Sequence of chain 1.B:
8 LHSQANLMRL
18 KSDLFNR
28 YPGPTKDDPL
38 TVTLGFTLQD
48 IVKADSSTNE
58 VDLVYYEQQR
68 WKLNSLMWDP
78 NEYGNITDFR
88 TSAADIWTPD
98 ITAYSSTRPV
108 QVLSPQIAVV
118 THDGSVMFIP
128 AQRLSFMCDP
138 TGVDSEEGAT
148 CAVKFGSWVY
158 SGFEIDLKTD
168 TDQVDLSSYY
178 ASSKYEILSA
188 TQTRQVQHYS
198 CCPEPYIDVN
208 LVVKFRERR

A protein and the small-molecule ligand that binds it are described below.
Small molecule (SMILES): CN1[C@@H](C[C@@H](O)c2ccccc2)CCC[C@H]1CC(=O)c1ccccc1

Binding-site contacts:
Ligand atom C13 contacts residue TRP155 of chain 1.B at 3.7 Å (hydrophobic).
Ligand atom C22 contacts residue TYR203 of chain 1.B at 3.5 Å (hydrophobic).
Ligand atom O1 contacts residue ILE126 of chain 1.A at 3.6 Å.
Ligand atom C5 contacts residue MET124 of chain 1.A at 3.6 Å (hydrophobic).
Ligand atom C20 contacts residue GLY153 of chain 1.B at 3.4 Å.
Ligand atom C18 contacts residue TRP155 of chain 1.B at 3.7 Å (hydrophobic).
Ligand atom C10 contacts residue ASP205 of chain 1.B at 3.7 Å.
Ligand atom C14 contacts residue TRP155 of chain 1.B at 3.5 Å (hydrophobic).
Ligand atom C7 contacts residue CYS199 of chain 1.B at 3.6 Å (hydrophobic).
Ligand atom C15 contacts residue ILE126 of chain 1.A at 3.9 Å (hydrophobic).
Ligand atom C6 contacts residue MET124 of chain 1.A at 3.4 Å (hydrophobic).
Ligand atom C4 contacts residue CYS199 of chain 1.B at 3.5 Å (hydrophobic).
Ligand atom C21 contacts residue GLY153 of chain 1.B at 3.3 Å.
Ligand atom O1 contacts residue VAL156 of chain 1.B at 3.9 Å.
Ligand atom C4 contacts residue TYR203 of chain 1.B at 3.4 Å (hydrophobic).
Ligand atom C7 contacts residue ARG87 of chain 1.A at 3.9 Å.
Ligand atom C15 contacts residue TYR63 of chain 1.A at 3.6 Å (hydrophobic).
Ligand atom C5 contacts residue VAL116 of chain 1.A at 3.4 Å (hydrophobic).
Ligand atom C13 contacts residue TYR63 of chain 1.A at 3.5 Å (hydrophobic).
Ligand atom C7 contacts residue TYR203 of chain 1.B at 3.9 Å (hydrophobic).
Ligand atom N1 contacts residue TRP155 of chain 1.B at 3.4 Å (h-bond).
Ligand atom C22 contacts residue TRP155 of chain 1.B at 3.8 Å (hydrophobic).
Ligand atom C12 contacts residue TRP155 of chain 1.B at 3.6 Å (hydrophobic).
Ligand atom C12 contacts residue ILE126 of chain 1.A at 3.8 Å (hydrophobic).
Ligand atom C10 contacts residue TYR196 of chain 1.B at 3.5 Å (hydrophobic).
Ligand atom O2 contacts residue SER154 of chain 1.B at 2.7 Å (h-bond).
Ligand atom C19 contacts residue TYR196 of chain 1.B at 3.3 Å (hydrophobic).
Ligand atom C9 contacts residue CYS198 of chain 1.B at 3.8 Å (hydrophobic).
Ligand atom O2 contacts residue TYR203 of chain 1.B at 3.5 Å.
Ligand atom C21 contacts residue PHE152 of chain 1.B at 3.7 Å (hydrophobic).
Ligand atom C2 contacts residue ILE126 of chain 1.A at 3.9 Å (hydrophobic).
Ligand atom C7 contacts residue MET124 of chain 1.A at 3.8 Å (hydrophobic).
Ligand atom O2 contacts residue TRP155 of chain 1.B at 2.9 Å (h-bond).
Ligand atom C8 contacts residue TRP155 of chain 1.B at 2.8 Å (hydrophobic).
Ligand atom C9 contacts residue TRP155 of chain 1.B at 3.6 Å (hydrophobic).
Ligand atom C3 contacts residue TRP155 of chain 1.B at 3.7 Å (hydrophobic).
Ligand atom C21 contacts residue LYS151 of chain 1.B at 3.9 Å.
Ligand atom O1 contacts residue TRP155 of chain 1.B at 3.5 Å (h-bond).
Ligand atom C20 contacts residue THR99 of chain 1.B at 3.4 Å.
Ligand atom C6 contacts residue VAL116 of chain 1.A at 3.3 Å (hydrophobic).

Sequence of chain 1.A:
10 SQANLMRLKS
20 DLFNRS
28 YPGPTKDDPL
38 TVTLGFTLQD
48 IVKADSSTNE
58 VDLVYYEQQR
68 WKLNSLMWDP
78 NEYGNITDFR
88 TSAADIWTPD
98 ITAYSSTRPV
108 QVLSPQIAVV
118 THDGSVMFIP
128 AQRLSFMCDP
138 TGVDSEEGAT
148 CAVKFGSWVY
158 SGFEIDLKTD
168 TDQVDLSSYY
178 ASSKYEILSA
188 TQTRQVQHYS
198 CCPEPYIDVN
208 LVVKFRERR